Binding-site contacts:
Ligand atom CA contacts residue GLU228 of chain 1.A at 3.2 Å.
Ligand atom O contacts residue LYS51 of chain 1.A at 2.8 Å (salt-bridge).
Ligand atom CE1 contacts residue MET65 of chain 1.A at 3.6 Å (hydrophobic).
Ligand atom CE2 contacts residue VAL47 of chain 1.A at 3.6 Å (hydrophobic).
Ligand atom CD1 contacts residue GLN69 of chain 1.A at 3.5 Å.
Ligand atom CG contacts residue GLN69 of chain 1.A at 3.6 Å.
Ligand atom CD1 contacts residue VAL47 of chain 1.A at 3.6 Å (hydrophobic).
Ligand atom N contacts residue GLU228 of chain 1.A at 2.7 Å (salt-bridge).
Ligand atom CB contacts residue GLN69 of chain 1.A at 3.6 Å.
Ligand atom CZ contacts residue GLN64 of chain 1.A at 3.2 Å.
Ligand atom CA contacts residue GLU228 of chain 1.A at 3.8 Å.
Ligand atom CE1 contacts residue ILE68 of chain 1.A at 3.5 Å (hydrophobic).
Ligand atom OH contacts residue PHE56 of chain 1.A at 3.1 Å.
Ligand atom CB contacts residue GLU228 of chain 1.A at 3.0 Å.
Ligand atom CE1 contacts residue LYS51 of chain 1.A at 3.5 Å.
Ligand atom CB contacts residue GLU228 of chain 1.A at 3.6 Å.
Ligand atom CE2 contacts residue ILE68 of chain 1.A at 3.9 Å (hydrophobic).
Ligand atom CZ contacts residue VAL47 of chain 1.A at 3.8 Å (hydrophobic).
Ligand atom N contacts residue GLU228 of chain 1.A at 3.2 Å (salt-bridge).
Ligand atom CE2 contacts residue GLN64 of chain 1.A at 3.3 Å.
Ligand atom CB contacts residue MET65 of chain 1.A at 3.8 Å (hydrophobic).
Ligand atom CG contacts residue MET65 of chain 1.A at 3.5 Å (hydrophobic).
Ligand atom CD2 contacts residue MET225 of chain 1.A at 3.5 Å (hydrophobic).
Ligand atom CZ contacts residue LYS51 of chain 1.A at 3.5 Å.
Ligand atom CA contacts residue MET65 of chain 1.A at 3.7 Å (hydrophobic).
Ligand atom C contacts residue GLU228 of chain 1.A at 3.4 Å.
Ligand atom CZ contacts residue ILE68 of chain 1.A at 3.7 Å (hydrophobic).
Ligand atom C contacts residue LYS51 of chain 1.A at 4.0 Å.
Ligand atom CA contacts residue MET225 of chain 1.A at 3.9 Å (hydrophobic).
Ligand atom CB contacts residue GLU228 of chain 1.A at 3.8 Å.
Ligand atom CD2 contacts residue VAL47 of chain 1.A at 4.0 Å (hydrophobic).
Ligand atom CE1 contacts residue GLN69 of chain 1.A at 3.9 Å.
Ligand atom CA contacts residue GLU228 of chain 1.A at 3.9 Å.
Ligand atom N contacts residue MET225 of chain 1.A at 3.8 Å.
Ligand atom CB contacts residue GLU224 of chain 1.A at 3.6 Å.
Ligand atom OG contacts residue GLU228 of chain 1.A at 3.2 Å (salt-bridge).
Ligand atom CB contacts residue MET65 of chain 1.A at 3.7 Å (hydrophobic).
Ligand atom OH contacts residue LYS51 of chain 1.A at 3.3 Å.
Ligand atom CD2 contacts residue MET65 of chain 1.A at 3.4 Å (hydrophobic).
Ligand atom OH contacts residue GLN64 of chain 1.A at 2.2 Å (h-bond).

A protein and the small-molecule ligand that binds it are described below.
Small molecule (SMILES): CC(C)C[C@H](NC(=O)[C@H](CCCN=C(N)N)NC(=O)[C@H](CO)NC(=O)[C@H](Cc1ccccc1)NC(=O)[C@H](C)NC(=O)[C@@H](N)CO)C(=O)N[C@@H](Cc1ccc(O)cc1)C(=O)N[C@H](C=O)[C@@H](C)O

Sequence of chain 1.A:
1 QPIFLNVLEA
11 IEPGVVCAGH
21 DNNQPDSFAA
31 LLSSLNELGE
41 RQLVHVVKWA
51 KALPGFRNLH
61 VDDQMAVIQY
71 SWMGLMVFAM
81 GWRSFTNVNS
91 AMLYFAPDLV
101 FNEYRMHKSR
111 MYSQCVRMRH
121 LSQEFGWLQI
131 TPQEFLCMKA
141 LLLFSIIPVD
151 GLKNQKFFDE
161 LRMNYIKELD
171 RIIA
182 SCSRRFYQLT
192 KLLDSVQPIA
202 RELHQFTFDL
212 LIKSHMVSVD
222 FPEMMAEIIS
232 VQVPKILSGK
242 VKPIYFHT